The protein below binds the small molecule below.
Small molecule (SMILES): Cc1cn([C@H]2C[C@H](O[P](=O)(O)OC[C@H]3O[C@@H](n4ccc(N)nc4=O)C[C@@H]3O[P](=O)(O)OC[C@H]3O[C@@H](n4cnc5c(=O)nc(N)[nH]c54)C[C@@H]3O[P](=O)(O)OC[C@H]3O[C@@H](n4cnc5c(=O)nc(N)[nH]c54)C[C@@H]3O)[C@@H](CO[P](=O)(O)O[C@H]3C[C@H](n4cnc5c(=O)nc(N)[nH]c54)O[C@@H]3COP(=O)(O)O)O2)c(=O)[nH]c1=O

Sequence of chain 1.D:
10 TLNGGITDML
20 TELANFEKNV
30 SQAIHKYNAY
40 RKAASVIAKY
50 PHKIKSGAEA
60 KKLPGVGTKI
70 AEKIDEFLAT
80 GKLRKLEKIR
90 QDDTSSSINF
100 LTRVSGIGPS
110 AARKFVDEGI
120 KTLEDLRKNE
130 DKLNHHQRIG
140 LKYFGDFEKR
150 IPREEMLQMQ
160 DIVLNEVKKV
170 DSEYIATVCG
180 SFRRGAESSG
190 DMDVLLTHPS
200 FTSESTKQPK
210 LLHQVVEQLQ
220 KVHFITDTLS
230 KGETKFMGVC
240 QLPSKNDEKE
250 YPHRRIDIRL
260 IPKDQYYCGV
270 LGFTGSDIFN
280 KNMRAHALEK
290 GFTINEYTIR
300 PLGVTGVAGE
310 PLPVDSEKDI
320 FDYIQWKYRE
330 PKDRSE

Binding-site contacts:
Ligand atom P contacts residue LYS68 of chain 1.D at 3.5 Å.
Ligand atom N3 contacts residue ALA38 of chain 1.D at 3.5 Å.
Ligand atom C6 contacts residue HIS34 of chain 1.D at 3.9 Å.
Ligand atom O4' contacts residue ALA38 of chain 1.D at 3.4 Å.
Ligand atom O5' contacts residue GLY66 of chain 1.D at 3.5 Å.
Ligand atom N1 contacts residue HIS34 of chain 1.D at 3.8 Å.
Ligand atom OP3 contacts residue LYS35 of chain 1.D at 2.6 Å (salt-bridge).
Ligand atom C5' contacts residue TYR39 of chain 1.D at 3.6 Å (hydrophobic).
Ligand atom OP2 contacts residue NA1 of chain 1.K at 3.8 Å.
Ligand atom C8 contacts residue LYS35 of chain 1.D at 3.8 Å.
Ligand atom OP1 contacts residue LYS68 of chain 1.D at 3.2 Å (salt-bridge).
Ligand atom P contacts residue GLY66 of chain 1.D at 3.7 Å.
Ligand atom OP1 contacts residue LEU62 of chain 1.D at 3.6 Å.
Ligand atom O3' contacts residue GLY64 of chain 1.D at 3.4 Å.
Ligand atom OP2 contacts residue VAL65 of chain 1.D at 3.7 Å.
Ligand atom O6 contacts residue HIS34 of chain 1.D at 3.8 Å.
Ligand atom OP1 contacts residue NA1 of chain 1.K at 2.6 Å (h-bond).
Ligand atom OP1 contacts residue GLY64 of chain 1.D at 2.8 Å (h-bond).
Ligand atom P contacts residue GLY64 of chain 1.D at 3.7 Å.
Ligand atom C4' contacts residue GLY64 of chain 1.D at 3.3 Å.
Ligand atom C5' contacts residue GLY64 of chain 1.D at 3.2 Å.
Ligand atom OP1 contacts residue VAL65 of chain 1.D at 3.5 Å (h-bond).
Ligand atom OP1 contacts residue PRO63 of chain 1.D at 3.6 Å.
Ligand atom OP1 contacts residue GLY66 of chain 1.D at 2.8 Å (h-bond).
Ligand atom P contacts residue NA1 of chain 1.K at 3.6 Å.
Ligand atom O3' contacts residue ILE69 of chain 1.D at 3.6 Å.
Ligand atom OP2 contacts residue LYS68 of chain 1.D at 3.0 Å (salt-bridge).
Ligand atom P contacts residue LYS68 of chain 1.D at 3.9 Å.
Ligand atom P contacts residue ILE69 of chain 1.D at 3.8 Å.
Ligand atom C5' contacts residue GLY66 of chain 1.D at 3.5 Å.
Ligand atom OP2 contacts residue GLY66 of chain 1.D at 3.7 Å.
Ligand atom OP1 contacts residue ILE69 of chain 1.D at 2.9 Å (h-bond).
Ligand atom OP2 contacts residue THR67 of chain 1.D at 3.9 Å.
Ligand atom OP2 contacts residue LYS68 of chain 1.D at 3.2 Å (salt-bridge).
Ligand atom O5' contacts residue LYS35 of chain 1.D at 3.5 Å.
Ligand atom OP1 contacts residue THR67 of chain 1.D at 3.7 Å.
Ligand atom OP2 contacts residue LYS35 of chain 1.D at 3.6 Å.
Ligand atom P contacts residue LYS35 of chain 1.D at 3.5 Å.
Ligand atom OP1 contacts residue LYS68 of chain 1.D at 3.6 Å.
Ligand atom C3' contacts residue GLY66 of chain 1.D at 3.8 Å.